A protein and the small-molecule ligand that binds it are described below.
Small molecule (SMILES): CC(=O)N[C@H]1[C@H](O[C@H]2[C@H](O)[C@@H](NC(C)=O)CO[C@@H]2CO)O[C@H](CO)[C@@H](O[C@@H]2O[C@H](CO[C@H]3O[C@H](CO)[C@@H](O)[C@H](O)[C@@H]3O[C@H]3O[C@H](CO)[C@@H](O)[C@H](O)[C@@H]3O)[C@@H](O)[C@H](O[C@H]3O[C@H](CO)[C@@H](O)[C@H](O)[C@@H]3O[C@H]3O[C@H](CO)[C@@H](O)[C@H](O)[C@@H]3O)[C@@H]2O)[C@@H]1O

Sequence of chain 1.A:
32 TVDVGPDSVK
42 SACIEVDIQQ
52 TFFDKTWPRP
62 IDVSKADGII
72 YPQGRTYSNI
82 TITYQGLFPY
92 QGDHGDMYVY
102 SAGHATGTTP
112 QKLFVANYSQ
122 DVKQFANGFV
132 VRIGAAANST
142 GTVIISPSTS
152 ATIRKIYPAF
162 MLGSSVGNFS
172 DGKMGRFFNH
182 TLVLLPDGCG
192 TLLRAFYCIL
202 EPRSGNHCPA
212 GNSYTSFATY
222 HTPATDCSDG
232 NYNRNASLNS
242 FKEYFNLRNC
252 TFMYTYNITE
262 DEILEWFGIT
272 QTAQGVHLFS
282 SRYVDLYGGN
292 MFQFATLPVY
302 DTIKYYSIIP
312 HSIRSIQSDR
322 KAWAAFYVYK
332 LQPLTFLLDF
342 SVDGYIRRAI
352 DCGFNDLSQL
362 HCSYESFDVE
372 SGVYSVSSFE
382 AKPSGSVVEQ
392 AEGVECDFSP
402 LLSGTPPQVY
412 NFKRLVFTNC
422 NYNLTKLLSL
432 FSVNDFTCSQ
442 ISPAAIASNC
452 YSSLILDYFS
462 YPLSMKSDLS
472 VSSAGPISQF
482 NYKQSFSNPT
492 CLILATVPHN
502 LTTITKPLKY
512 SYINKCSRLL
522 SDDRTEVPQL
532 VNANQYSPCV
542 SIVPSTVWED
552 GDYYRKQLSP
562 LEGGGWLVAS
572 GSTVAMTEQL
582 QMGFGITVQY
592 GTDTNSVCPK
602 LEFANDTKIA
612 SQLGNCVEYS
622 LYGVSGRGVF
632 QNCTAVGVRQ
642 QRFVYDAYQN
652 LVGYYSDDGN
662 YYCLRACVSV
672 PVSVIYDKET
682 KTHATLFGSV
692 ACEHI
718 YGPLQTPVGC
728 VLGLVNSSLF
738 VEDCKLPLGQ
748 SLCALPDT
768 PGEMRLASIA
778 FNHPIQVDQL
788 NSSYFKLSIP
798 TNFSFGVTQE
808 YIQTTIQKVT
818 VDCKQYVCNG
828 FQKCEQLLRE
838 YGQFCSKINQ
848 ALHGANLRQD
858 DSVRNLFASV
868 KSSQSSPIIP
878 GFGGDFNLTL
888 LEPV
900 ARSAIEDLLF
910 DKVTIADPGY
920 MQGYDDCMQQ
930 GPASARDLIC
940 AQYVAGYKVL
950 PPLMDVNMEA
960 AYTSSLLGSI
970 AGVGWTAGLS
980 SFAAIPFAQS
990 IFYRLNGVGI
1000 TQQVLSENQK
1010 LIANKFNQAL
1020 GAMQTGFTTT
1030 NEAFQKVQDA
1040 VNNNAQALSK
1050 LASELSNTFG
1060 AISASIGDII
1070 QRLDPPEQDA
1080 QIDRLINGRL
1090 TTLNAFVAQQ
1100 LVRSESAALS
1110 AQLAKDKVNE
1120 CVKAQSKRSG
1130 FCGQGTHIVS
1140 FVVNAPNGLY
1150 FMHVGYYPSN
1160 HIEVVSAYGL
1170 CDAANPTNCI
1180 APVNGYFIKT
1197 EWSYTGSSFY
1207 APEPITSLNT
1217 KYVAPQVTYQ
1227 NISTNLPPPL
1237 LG

Sequence of chain 1.C:
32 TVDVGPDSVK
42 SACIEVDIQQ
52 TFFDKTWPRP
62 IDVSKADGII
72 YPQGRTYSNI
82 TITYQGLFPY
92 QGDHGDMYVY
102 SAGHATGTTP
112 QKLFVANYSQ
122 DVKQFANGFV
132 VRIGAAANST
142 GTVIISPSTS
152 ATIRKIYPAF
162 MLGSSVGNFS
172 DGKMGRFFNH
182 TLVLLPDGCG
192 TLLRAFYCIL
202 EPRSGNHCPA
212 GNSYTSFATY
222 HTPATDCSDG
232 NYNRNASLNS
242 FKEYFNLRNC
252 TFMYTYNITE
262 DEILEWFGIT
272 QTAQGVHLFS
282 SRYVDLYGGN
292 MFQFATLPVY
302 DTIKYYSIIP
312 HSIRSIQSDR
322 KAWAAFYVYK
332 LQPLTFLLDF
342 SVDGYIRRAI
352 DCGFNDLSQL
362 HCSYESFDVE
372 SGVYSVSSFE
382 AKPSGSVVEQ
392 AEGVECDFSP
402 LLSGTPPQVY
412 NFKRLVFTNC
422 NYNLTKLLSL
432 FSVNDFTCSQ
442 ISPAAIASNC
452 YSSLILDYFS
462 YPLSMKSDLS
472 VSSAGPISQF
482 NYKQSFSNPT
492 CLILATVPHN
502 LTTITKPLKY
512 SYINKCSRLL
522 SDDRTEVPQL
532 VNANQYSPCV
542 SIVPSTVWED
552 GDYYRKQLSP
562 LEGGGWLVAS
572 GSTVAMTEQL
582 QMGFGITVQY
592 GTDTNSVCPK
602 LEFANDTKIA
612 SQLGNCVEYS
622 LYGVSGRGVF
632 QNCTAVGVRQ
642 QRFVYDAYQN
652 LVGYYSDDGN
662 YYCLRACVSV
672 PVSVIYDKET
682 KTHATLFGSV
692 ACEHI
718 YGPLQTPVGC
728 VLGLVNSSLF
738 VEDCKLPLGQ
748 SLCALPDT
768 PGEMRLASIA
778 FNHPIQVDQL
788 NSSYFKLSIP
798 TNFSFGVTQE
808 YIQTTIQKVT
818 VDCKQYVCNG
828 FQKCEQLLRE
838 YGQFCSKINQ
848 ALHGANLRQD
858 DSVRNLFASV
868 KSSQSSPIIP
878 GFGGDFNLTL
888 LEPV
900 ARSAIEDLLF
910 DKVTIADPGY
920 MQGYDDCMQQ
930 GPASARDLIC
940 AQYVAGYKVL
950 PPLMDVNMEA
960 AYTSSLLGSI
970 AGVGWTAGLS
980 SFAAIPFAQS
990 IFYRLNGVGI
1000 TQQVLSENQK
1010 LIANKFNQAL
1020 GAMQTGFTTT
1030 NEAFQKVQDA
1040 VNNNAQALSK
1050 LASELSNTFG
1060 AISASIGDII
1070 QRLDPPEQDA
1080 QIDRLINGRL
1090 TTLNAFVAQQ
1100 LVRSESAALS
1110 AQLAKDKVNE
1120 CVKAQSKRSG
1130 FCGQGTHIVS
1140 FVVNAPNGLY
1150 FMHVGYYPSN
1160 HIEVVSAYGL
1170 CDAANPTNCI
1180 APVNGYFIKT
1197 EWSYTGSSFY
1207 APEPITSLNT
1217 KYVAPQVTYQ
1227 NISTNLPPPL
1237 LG

Binding-site contacts:
Ligand atom O4 contacts residue TYR554 of chain 1.C at 4.2 Å.
Ligand atom C6 contacts residue THR426 of chain 1.A at 4.0 Å.
Ligand atom O6 contacts residue LEU520 of chain 1.C at 4.2 Å.
Ligand atom C7 contacts residue LYS601 of chain 1.A at 4.0 Å.
Ligand atom C6 contacts residue ARG556 of chain 1.C at 4.1 Å.
Ligand atom O7 contacts residue LYS516 of chain 1.C at 3.1 Å (salt-bridge).
Ligand atom O6 contacts residue LYS427 of chain 1.A at 3.4 Å.
Ligand atom C6 contacts residue LEU520 of chain 1.C at 4.0 Å (hydrophobic).
Ligand atom C7 contacts residue LYS516 of chain 1.C at 4.3 Å.
Ligand atom O3 contacts residue ASP524 of chain 1.C at 3.0 Å (salt-bridge).
Ligand atom C4 contacts residue TRP567 of chain 1.C at 3.7 Å (hydrophobic).
Ligand atom C5 contacts residue THR426 of chain 1.A at 3.9 Å.
Ligand atom O6 contacts residue ARG556 of chain 1.C at 3.4 Å (salt-bridge).
Ligand atom C6 contacts residue LYS427 of chain 1.A at 4.0 Å.
Ligand atom O5 contacts residue THR426 of chain 1.A at 4.1 Å.
Ligand atom C7 contacts residue ASN424 of chain 1.A at 3.5 Å.
Ligand atom C6 contacts residue TYR554 of chain 1.C at 4.0 Å (hydrophobic).
Ligand atom C4 contacts residue ASN424 of chain 1.A at 4.2 Å.
Ligand atom O7 contacts residue LYS601 of chain 1.A at 3.5 Å.
Ligand atom O7 contacts residue THR426 of chain 1.A at 4.1 Å.
Ligand atom O4 contacts residue TRP567 of chain 1.C at 3.4 Å.
Ligand atom C3 contacts residue ASN424 of chain 1.A at 3.8 Å.
Ligand atom C5 contacts residue TYR554 of chain 1.C at 4.1 Å (hydrophobic).
Ligand atom C5 contacts residue LYS427 of chain 1.A at 4.2 Å.
Ligand atom O4 contacts residue ARG556 of chain 1.C at 3.1 Å (salt-bridge).
Ligand atom C8 contacts residue SER430 of chain 1.A at 4.0 Å.
Ligand atom O4 contacts residue LEU520 of chain 1.C at 3.6 Å.
Ligand atom O5 contacts residue ASN424 of chain 1.A at 2.4 Å (h-bond).
Ligand atom N2 contacts residue ASN424 of chain 1.A at 2.8 Å (h-bond).
Ligand atom C6 contacts residue TRP567 of chain 1.C at 4.0 Å (hydrophobic).
Ligand atom O4 contacts residue ASP524 of chain 1.C at 2.9 Å (salt-bridge).
Ligand atom C8 contacts residue THR426 of chain 1.A at 4.1 Å.
Ligand atom C5 contacts residue ASN424 of chain 1.A at 3.7 Å.
Ligand atom C8 contacts residue LYS601 of chain 1.A at 3.3 Å.
Ligand atom C2 contacts residue ASN424 of chain 1.A at 2.4 Å.
Ligand atom C4 contacts residue ASP524 of chain 1.C at 4.0 Å.
Ligand atom C3 contacts residue ASP524 of chain 1.C at 3.2 Å.
Ligand atom O5 contacts residue LYS427 of chain 1.A at 3.6 Å (salt-bridge).
Ligand atom O7 contacts residue ASN424 of chain 1.A at 3.8 Å.
Ligand atom C1 contacts residue ASN424 of chain 1.A at 1.4 Å.